The protein below binds the small molecule below.
Small molecule (SMILES): NC(=S)NNc1ccc(F)cc1

Binding-site contacts:
Ligand atom C04 contacts residue ASP322 of chain 1.A at 4.0 Å.
Ligand atom S10 contacts residue PRO373 of chain 1.A at 3.9 Å.
Ligand atom S10 contacts residue THR374 of chain 1.A at 3.4 Å (h-bond).
Ligand atom N11 contacts residue GLY375 of chain 1.A at 2.8 Å (h-bond).
Ligand atom C09 contacts residue SO41 of chain 1.F at 4.1 Å.
Ligand atom N08 contacts residue SO41 of chain 1.F at 3.9 Å.
Ligand atom C04 contacts residue HIS319 of chain 1.A at 3.8 Å.
Ligand atom C01 contacts residue ARG317 of chain 1.A at 3.5 Å.
Ligand atom C01 contacts residue HIS319 of chain 1.A at 3.6 Å.
Ligand atom N07 contacts residue HIS319 of chain 1.A at 3.6 Å.
Ligand atom C02 contacts residue HIS319 of chain 1.A at 3.7 Å.
Ligand atom C03 contacts residue TRP320 of chain 1.A at 4.0 Å (hydrophobic).
Ligand atom N11 contacts residue THR374 of chain 1.A at 3.9 Å.
Ligand atom C06 contacts residue SO41 of chain 1.F at 3.8 Å.
Ligand atom F12 contacts residue TRP260 of chain 1.A at 3.5 Å.
Ligand atom N11 contacts residue PRO373 of chain 1.A at 3.6 Å.
Ligand atom C02 contacts residue ARG317 of chain 1.A at 3.6 Å.
Ligand atom C09 contacts residue PRO373 of chain 1.A at 3.8 Å (hydrophobic).
Ligand atom C09 contacts residue THR374 of chain 1.A at 3.9 Å.
Ligand atom C03 contacts residue HIS319 of chain 1.A at 3.9 Å.
Ligand atom C09 contacts residue GLY375 of chain 1.A at 4.1 Å.
Ligand atom C02 contacts residue TRP320 of chain 1.A at 3.9 Å (hydrophobic).
Ligand atom N08 contacts residue HIS377 of chain 1.A at 3.9 Å.
Ligand atom N11 contacts residue THR376 of chain 1.A at 4.0 Å.
Ligand atom N07 contacts residue ASP322 of chain 1.A at 3.7 Å.
Ligand atom C04 contacts residue PRO373 of chain 1.A at 3.7 Å (hydrophobic).
Ligand atom C05 contacts residue ASP322 of chain 1.A at 3.7 Å.
Ligand atom F12 contacts residue TRP320 of chain 1.A at 4.1 Å.
Ligand atom C01 contacts residue SO41 of chain 1.F at 3.8 Å.
Ligand atom C06 contacts residue ARG317 of chain 1.A at 4.1 Å.
Ligand atom F12 contacts residue VAL323 of chain 1.A at 3.4 Å.
Ligand atom N07 contacts residue SO41 of chain 1.F at 2.9 Å (h-bond).
Ligand atom C05 contacts residue HIS319 of chain 1.A at 3.7 Å.
Ligand atom F12 contacts residue ILE314 of chain 1.A at 3.5 Å.
Ligand atom N11 contacts residue SO41 of chain 1.F at 3.0 Å (h-bond).
Ligand atom C09 contacts residue HIS377 of chain 1.A at 4.0 Å.
Ligand atom C05 contacts residue PRO373 of chain 1.A at 3.6 Å (hydrophobic).
Ligand atom C06 contacts residue HIS319 of chain 1.A at 3.6 Å.
Ligand atom N08 contacts residue ASP322 of chain 1.A at 3.1 Å (salt-bridge).
Ligand atom C04 contacts residue VAL323 of chain 1.A at 4.0 Å (hydrophobic).

Sequence of chain 1.A:
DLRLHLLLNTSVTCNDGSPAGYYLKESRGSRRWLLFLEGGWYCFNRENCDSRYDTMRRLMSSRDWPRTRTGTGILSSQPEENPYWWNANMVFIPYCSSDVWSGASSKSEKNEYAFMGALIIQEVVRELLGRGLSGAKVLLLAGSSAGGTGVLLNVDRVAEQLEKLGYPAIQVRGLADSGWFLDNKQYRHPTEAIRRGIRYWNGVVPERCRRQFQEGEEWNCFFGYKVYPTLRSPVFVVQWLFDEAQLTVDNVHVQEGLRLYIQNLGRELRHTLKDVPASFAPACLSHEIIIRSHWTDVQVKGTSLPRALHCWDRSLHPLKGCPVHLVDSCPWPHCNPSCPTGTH